Sequence of chain 2.D:
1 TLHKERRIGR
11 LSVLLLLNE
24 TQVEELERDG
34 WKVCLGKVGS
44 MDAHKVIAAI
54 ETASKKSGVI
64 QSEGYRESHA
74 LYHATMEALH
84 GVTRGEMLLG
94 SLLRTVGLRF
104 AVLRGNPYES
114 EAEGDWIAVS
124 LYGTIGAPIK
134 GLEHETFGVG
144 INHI

Sequence of chain 1.D:
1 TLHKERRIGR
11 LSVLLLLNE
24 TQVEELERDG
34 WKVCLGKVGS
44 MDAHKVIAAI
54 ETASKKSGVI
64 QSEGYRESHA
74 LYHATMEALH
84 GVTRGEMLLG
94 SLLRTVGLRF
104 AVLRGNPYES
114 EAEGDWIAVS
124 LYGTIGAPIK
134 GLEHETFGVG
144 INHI

A protein and the small-molecule ligand that binds it are described below.
Small molecule (SMILES): N[C@@H](Cc1c[nH]c[nH+]1)C(=O)O

Binding-site contacts:
Ligand atom CA contacts residue TYR75 of chain 2.D at 3.7 Å (hydrophobic).
Ligand atom CD2 contacts residue LEU96 of chain 1.D at 4.0 Å (hydrophobic).
Ligand atom CG contacts residue ALA130 of chain 1.D at 3.7 Å (hydrophobic).
Ligand atom CB contacts residue GLY129 of chain 1.D at 3.6 Å.
Ligand atom CG contacts residue TYR75 of chain 2.D at 3.9 Å (hydrophobic).
Ligand atom ND1 contacts residue GLY129 of chain 1.D at 3.7 Å.
Ligand atom CG contacts residue TYR68 of chain 2.D at 3.7 Å (hydrophobic).
Ligand atom OXT contacts residue ILE128 of chain 1.D at 3.6 Å.
Ligand atom CE1 contacts residue GLY129 of chain 1.D at 4.0 Å.
Ligand atom O contacts residue HIS137 of chain 1.D at 3.0 Å (h-bond).
Ligand atom CE1 contacts residue ALA130 of chain 1.D at 3.4 Å (hydrophobic).
Ligand atom N contacts residue MG1 of chain 1.G at 2.3 Å.
Ligand atom CD2 contacts residue TYR75 of chain 2.D at 3.5 Å (hydrophobic).
Ligand atom CE1 contacts residue TYR68 of chain 2.D at 3.6 Å (hydrophobic).
Ligand atom CD2 contacts residue GLY129 of chain 1.D at 3.5 Å.
Ligand atom NE2 contacts residue ALA130 of chain 1.D at 3.3 Å (h-bond).
Ligand atom CA contacts residue MG1 of chain 1.G at 3.1 Å.
Ligand atom O contacts residue ARG87 of chain 1.D at 2.8 Å (salt-bridge).
Ligand atom NE2 contacts residue GLY129 of chain 1.D at 3.8 Å.
Ligand atom CB contacts residue TYR68 of chain 2.D at 3.9 Å (hydrophobic).
Ligand atom CD2 contacts residue ARG97 of chain 1.D at 3.7 Å.
Ligand atom C contacts residue ARG97 of chain 1.D at 3.9 Å.
Ligand atom O contacts residue MG1 of chain 1.G at 2.2 Å.
Ligand atom CD2 contacts residue ALA130 of chain 1.D at 3.5 Å (hydrophobic).
Ligand atom C contacts residue HIS76 of chain 2.D at 3.8 Å.
Ligand atom O contacts residue HIS76 of chain 2.D at 3.3 Å (h-bond).
Ligand atom NE2 contacts residue TYR75 of chain 2.D at 3.4 Å.
Ligand atom ND1 contacts residue ALA130 of chain 1.D at 3.5 Å (h-bond).
Ligand atom C contacts residue MG1 of chain 1.G at 3.0 Å.
Ligand atom C contacts residue ARG87 of chain 1.D at 3.5 Å.
Ligand atom N contacts residue TYR68 of chain 2.D at 3.1 Å (h-bond).
Ligand atom ND1 contacts residue TYR68 of chain 2.D at 2.7 Å (h-bond).
Ligand atom C contacts residue HIS137 of chain 1.D at 3.7 Å.
Ligand atom N contacts residue HIS137 of chain 1.D at 3.2 Å (h-bond).
Ligand atom OXT contacts residue ARG97 of chain 1.D at 2.9 Å (salt-bridge).
Ligand atom CG contacts residue GLY129 of chain 1.D at 3.5 Å.
Ligand atom N contacts residue HIS72 of chain 2.D at 3.1 Å.
Ligand atom CA contacts residue HIS76 of chain 2.D at 3.7 Å.
Ligand atom N contacts residue HIS76 of chain 2.D at 3.3 Å (h-bond).
Ligand atom OXT contacts residue ARG87 of chain 1.D at 2.9 Å (salt-bridge).